Binding-site contacts:
Ligand atom C1 contacts residue GLN119 of chain 1.A at 4.5 Å.
Ligand atom C1 contacts residue TYR149 of chain 1.A at 3.6 Å (hydrophobic).
Ligand atom C4 contacts residue GLY316 of chain 1.A at 4.3 Å.
Ligand atom O1 contacts residue GLY62 of chain 1.A at 4.0 Å.
Ligand atom O4 contacts residue SER288 of chain 1.A at 4.2 Å.
Ligand atom C4 contacts residue SER317 of chain 1.A at 4.1 Å.
Ligand atom O1 contacts residue SER63 of chain 1.A at 2.2 Å (h-bond).
Ligand atom O1 contacts residue THR315 of chain 1.A at 4.1 Å.
Ligand atom O4 contacts residue SER317 of chain 1.A at 4.4 Å.
Ligand atom O3 contacts residue GLN119 of chain 1.A at 3.9 Å.
Ligand atom C14 contacts residue SER288 of chain 1.A at 3.6 Å.
Ligand atom C1 contacts residue LYS66 of chain 1.A at 4.3 Å.
Ligand atom O4 contacts residue ASN345 of chain 1.A at 4.3 Å.
Ligand atom C4 contacts residue GLY62 of chain 1.A at 4.5 Å.
Ligand atom C5 contacts residue SER63 of chain 1.A at 3.8 Å.
Ligand atom C4 contacts residue TYR149 of chain 1.A at 3.8 Å (hydrophobic).
Ligand atom C11 contacts residue LEU292 of chain 1.A at 4.3 Å (hydrophobic).
Ligand atom C3 contacts residue TYR149 of chain 1.A at 4.4 Å (hydrophobic).
Ligand atom O1 contacts residue GLY316 of chain 1.A at 3.2 Å.
Ligand atom C3 contacts residue SER317 of chain 1.A at 4.2 Å.
Ligand atom C2 contacts residue TYR149 of chain 1.A at 4.2 Å (hydrophobic).
Ligand atom C2 contacts residue ASN151 of chain 1.A at 3.5 Å.
Ligand atom C1 contacts residue SER63 of chain 1.A at 3.9 Å.
Ligand atom C2 contacts residue LYS66 of chain 1.A at 4.1 Å.
Ligand atom C12 contacts residue LEU292 of chain 1.A at 3.7 Å (hydrophobic).
Ligand atom C10 contacts residue TYR149 of chain 1.A at 4.3 Å (hydrophobic).
Ligand atom C4 contacts residue LYS66 of chain 1.A at 4.5 Å.
Ligand atom O1 contacts residue SER317 of chain 1.A at 2.9 Å (h-bond).
Ligand atom C2 contacts residue SER63 of chain 1.A at 2.7 Å.
Ligand atom O3 contacts residue LEU118 of chain 1.A at 3.8 Å.
Ligand atom C4 contacts residue SER63 of chain 1.A at 1.3 Å.
Ligand atom C1 contacts residue ASN151 of chain 1.A at 3.3 Å.
Ligand atom C3 contacts residue SER63 of chain 1.A at 2.4 Å.
Ligand atom C12 contacts residue SER288 of chain 1.A at 4.2 Å.
Ligand atom C1 contacts residue LEU118 of chain 1.A at 3.7 Å (hydrophobic).
Ligand atom C5 contacts residue SER317 of chain 1.A at 3.6 Å.

Sequence of chain 1.A:
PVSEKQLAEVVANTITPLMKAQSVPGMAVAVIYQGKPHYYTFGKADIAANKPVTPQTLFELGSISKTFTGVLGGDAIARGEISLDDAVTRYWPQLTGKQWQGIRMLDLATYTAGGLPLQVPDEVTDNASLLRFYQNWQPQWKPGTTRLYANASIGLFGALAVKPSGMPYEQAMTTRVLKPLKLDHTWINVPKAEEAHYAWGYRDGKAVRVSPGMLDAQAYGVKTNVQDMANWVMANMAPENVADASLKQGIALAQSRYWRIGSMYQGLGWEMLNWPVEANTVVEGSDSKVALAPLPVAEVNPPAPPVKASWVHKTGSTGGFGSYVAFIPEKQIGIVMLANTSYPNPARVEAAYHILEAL

This small molecule binds to this protein.
Small molecule (SMILES): CC=C(C=O)[C@@H]1NC(C(=O)O)=C2[C@@H](OC)CCC[C@@H]21